Sequence of chain 1.B:
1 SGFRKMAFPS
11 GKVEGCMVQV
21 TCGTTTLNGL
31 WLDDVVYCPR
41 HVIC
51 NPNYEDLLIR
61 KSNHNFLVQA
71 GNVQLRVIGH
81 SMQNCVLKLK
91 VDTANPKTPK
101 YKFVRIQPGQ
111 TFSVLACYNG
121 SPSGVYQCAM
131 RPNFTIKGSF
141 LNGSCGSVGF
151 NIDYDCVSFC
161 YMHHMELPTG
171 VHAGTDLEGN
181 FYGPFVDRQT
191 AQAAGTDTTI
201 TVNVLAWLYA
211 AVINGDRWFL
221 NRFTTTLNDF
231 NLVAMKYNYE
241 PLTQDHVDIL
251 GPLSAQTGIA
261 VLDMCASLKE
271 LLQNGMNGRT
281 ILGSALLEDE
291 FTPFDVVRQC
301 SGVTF

The small molecule below binds the protein below.
Small molecule (SMILES): CNC(=O)c1ccc2cncc(NC(=O)Cc3cccc(Cl)c3)c2c1

Sequence of chain 1.A:
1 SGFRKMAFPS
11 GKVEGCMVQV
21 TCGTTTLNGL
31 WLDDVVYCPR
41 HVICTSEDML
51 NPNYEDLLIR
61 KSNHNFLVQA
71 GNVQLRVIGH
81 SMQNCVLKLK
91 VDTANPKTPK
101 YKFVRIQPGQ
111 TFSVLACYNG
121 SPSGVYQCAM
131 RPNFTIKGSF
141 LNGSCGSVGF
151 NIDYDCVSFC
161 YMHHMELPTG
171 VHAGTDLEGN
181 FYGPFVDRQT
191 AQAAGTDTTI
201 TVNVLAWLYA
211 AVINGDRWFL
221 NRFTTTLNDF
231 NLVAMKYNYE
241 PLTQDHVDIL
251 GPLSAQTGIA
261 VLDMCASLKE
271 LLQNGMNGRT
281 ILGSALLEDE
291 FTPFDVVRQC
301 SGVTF

Binding-site contacts:
Ligand atom CL contacts residue HIS164 of chain 1.B at 3.9 Å.
Ligand atom C16 contacts residue HIS164 of chain 1.B at 3.4 Å.
Ligand atom C12 contacts residue GLN189 of chain 1.B at 3.7 Å.
Ligand atom C6 contacts residue LEU141 of chain 1.B at 3.6 Å (hydrophobic).
Ligand atom CL contacts residue MET165 of chain 1.B at 3.8 Å.
Ligand atom C4 contacts residue PHE140 of chain 1.B at 3.6 Å (hydrophobic).
Ligand atom N1 contacts residue GLU166 of chain 1.B at 3.9 Å.
Ligand atom C6 contacts residue GLU166 of chain 1.B at 3.5 Å.
Ligand atom C16 contacts residue MET165 of chain 1.B at 3.6 Å (hydrophobic).
Ligand atom C16 contacts residue HIS41 of chain 1.B at 3.9 Å.
Ligand atom C7 contacts residue MET165 of chain 1.B at 4.0 Å (hydrophobic).
Ligand atom C13 contacts residue GLN189 of chain 1.B at 3.5 Å.
Ligand atom N1 contacts residue HIS163 of chain 1.B at 2.8 Å (h-bond).
Ligand atom C6 contacts residue SER144 of chain 1.B at 3.9 Å.
Ligand atom O1 contacts residue GLU166 of chain 1.B at 3.1 Å (salt-bridge).
Ligand atom N1 contacts residue SER144 of chain 1.B at 3.4 Å (h-bond).
Ligand atom C14 contacts residue ARG188 of chain 1.B at 3.8 Å.
Ligand atom C15 contacts residue MET165 of chain 1.B at 3.7 Å (hydrophobic).
Ligand atom C9 contacts residue MET165 of chain 1.B at 4.0 Å (hydrophobic).
Ligand atom C7 contacts residue HIS163 of chain 1.B at 3.2 Å.
Ligand atom N1 contacts residue LEU141 of chain 1.B at 4.0 Å.
Ligand atom C18 contacts residue ASN142 of chain 1.B at 4.0 Å.
Ligand atom C6 contacts residue PHE140 of chain 1.B at 3.5 Å (hydrophobic).
Ligand atom C7 contacts residue CYS145 of chain 1.B at 3.9 Å (hydrophobic).
Ligand atom C3 contacts residue ASN142 of chain 1.B at 3.9 Å.
Ligand atom C5 contacts residue LEU141 of chain 1.B at 3.8 Å (hydrophobic).
Ligand atom CL contacts residue ASP187 of chain 1.B at 3.5 Å.
Ligand atom C7 contacts residue SER144 of chain 1.B at 4.0 Å.
Ligand atom C5 contacts residue PHE140 of chain 1.B at 4.0 Å (hydrophobic).
Ligand atom O contacts residue ASN142 of chain 1.B at 3.6 Å.
Ligand atom O1 contacts residue MET165 of chain 1.B at 3.3 Å.
Ligand atom N1 contacts residue PHE140 of chain 1.B at 3.8 Å.
Ligand atom C7 contacts residue GLU166 of chain 1.B at 3.8 Å.
Ligand atom C4 contacts residue GLU166 of chain 1.B at 3.4 Å.
Ligand atom CL contacts residue HIS41 of chain 1.B at 3.4 Å.
Ligand atom C5 contacts residue GLU166 of chain 1.B at 3.7 Å.
Ligand atom C6 contacts residue HIS163 of chain 1.B at 3.9 Å.
Ligand atom N2 contacts residue CYS145 of chain 1.B at 3.8 Å.
Ligand atom C4 contacts residue ASN142 of chain 1.B at 3.8 Å.
Ligand atom C4 contacts residue LEU141 of chain 1.B at 3.7 Å (hydrophobic).